Sequence of chain 1.A:
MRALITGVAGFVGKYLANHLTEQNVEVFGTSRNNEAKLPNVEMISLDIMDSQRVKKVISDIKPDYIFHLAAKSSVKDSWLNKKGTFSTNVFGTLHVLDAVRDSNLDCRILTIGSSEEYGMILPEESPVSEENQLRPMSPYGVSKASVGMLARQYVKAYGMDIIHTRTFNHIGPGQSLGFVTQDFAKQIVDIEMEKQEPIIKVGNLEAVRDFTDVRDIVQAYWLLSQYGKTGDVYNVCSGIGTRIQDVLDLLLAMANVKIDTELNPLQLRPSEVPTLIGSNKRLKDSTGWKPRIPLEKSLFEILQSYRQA

The small molecule below binds the protein below.
Small molecule (SMILES): Nc1nc2c(ncn2[C@@H]2O[C@H](CO[P](=O)(O)O[P](=O)(O)O[C@H]3O[C@H](CO)[C@@H](O)[C@H](O)[C@@H]3O)[C@@H](O)[C@H]2O)c(=O)[nH]1

Binding-site contacts:
Ligand atom N1 contacts residue GLN279 of chain 1.A at 3.3 Å (h-bond).
Ligand atom O2' contacts residue ARG281 of chain 1.A at 3.5 Å (salt-bridge).
Ligand atom O2B contacts residue ARG221 of chain 1.A at 3.3 Å (salt-bridge).
Ligand atom C8 contacts residue ASN216 of chain 1.A at 3.2 Å.
Ligand atom N7 contacts residue GLY215 of chain 1.A at 2.9 Å (h-bond).
Ligand atom O41 contacts residue SER126 of chain 1.A at 2.7 Å (h-bond).
Ligand atom C61 contacts residue THR179 of chain 1.A at 3.3 Å.
Ligand atom N2 contacts residue ASP195 of chain 1.A at 3.1 Å (salt-bridge).
Ligand atom O6A contacts residue ASN181 of chain 1.A at 3.0 Å (h-bond).
Ligand atom N1 contacts residue ASP195 of chain 1.A at 2.8 Å (salt-bridge).
Ligand atom N2 contacts residue PHE191 of chain 1.A at 3.5 Å.
Ligand atom O2A contacts residue ARG281 of chain 1.A at 2.7 Å (salt-bridge).
Ligand atom C31 contacts residue SER85 of chain 1.A at 3.5 Å.
Ligand atom O6 contacts residue PHE196 of chain 1.A at 3.4 Å.
Ligand atom O1A contacts residue VAL192 of chain 1.A at 2.8 Å (h-bond).
Ligand atom O2B contacts residue ASN181 of chain 1.A at 2.9 Å (h-bond).
Ligand atom C3' contacts residue GLU284 of chain 1.A at 3.3 Å.
Ligand atom O3B contacts residue ARG281 of chain 1.A at 2.9 Å (salt-bridge).
Ligand atom N3 contacts residue ARG281 of chain 1.A at 3.5 Å (salt-bridge).
Ligand atom O31 contacts residue A2R1 of chain 1.C at 3.2 Å (h-bond).
Ligand atom O1B contacts residue VAL87 of chain 1.A at 3.4 Å.
Ligand atom O6 contacts residue GLN279 of chain 1.A at 3.5 Å.
Ligand atom O3B contacts residue VAL87 of chain 1.A at 3.2 Å.
Ligand atom O21 contacts residue HIS182 of chain 1.A at 3.3 Å.
Ligand atom O2' contacts residue GLU284 of chain 1.A at 2.4 Å (salt-bridge).
Ligand atom O51 contacts residue ASN181 of chain 1.A at 3.3 Å (h-bond).
Ligand atom N2 contacts residue GLY190 of chain 1.A at 3.0 Å (h-bond).
Ligand atom N2 contacts residue VAL192 of chain 1.A at 3.5 Å (h-bond).
Ligand atom C2 contacts residue ASP195 of chain 1.A at 3.4 Å.
Ligand atom O31 contacts residue SER85 of chain 1.A at 2.7 Å (h-bond).
Ligand atom N2 contacts residue ARG281 of chain 1.A at 3.3 Å (salt-bridge).
Ligand atom C61 contacts residue PHE180 of chain 1.A at 3.5 Å (hydrophobic).
Ligand atom C2' contacts residue GLU284 of chain 1.A at 3.3 Å.
Ligand atom O41 contacts residue TYR152 of chain 1.A at 3.0 Å (h-bond).
Ligand atom O6A contacts residue SER127 of chain 1.A at 2.4 Å (h-bond).
Ligand atom O3' contacts residue ARG221 of chain 1.A at 3.5 Å (salt-bridge).
Ligand atom O2A contacts residue GLY190 of chain 1.A at 3.4 Å (h-bond).
Ligand atom O3' contacts residue GLU284 of chain 1.A at 3.0 Å (salt-bridge).
Ligand atom O3' contacts residue ALA219 of chain 1.A at 3.2 Å.
Ligand atom O31 contacts residue TYR152 of chain 1.A at 3.1 Å (h-bond).